Binding-site contacts:
Ligand atom C4 contacts residue ARG110 of chain 1.J at 3.5 Å.
Ligand atom N2 contacts residue ASN57 of chain 1.A at 2.8 Å (h-bond).
Ligand atom C8 contacts residue TYR54 of chain 1.J at 3.2 Å (hydrophobic).
Ligand atom C8 contacts residue SER11 of chain 1.G at 3.8 Å.
Ligand atom O6 contacts residue ASP111 of chain 1.J at 2.5 Å (salt-bridge).
Ligand atom O2 contacts residue THR115 of chain 1.J at 3.7 Å.
Ligand atom O5 contacts residue ASN57 of chain 1.A at 2.2 Å (h-bond).
Ligand atom C8 contacts residue SER52 of chain 1.J at 2.9 Å.
Ligand atom C5 contacts residue ARG110 of chain 1.J at 3.5 Å.
Ligand atom C2 contacts residue HIS94 of chain 1.K at 3.4 Å.
Ligand atom O6 contacts residue TYR54 of chain 1.J at 3.7 Å.
Ligand atom O4 contacts residue GLY112 of chain 1.J at 2.6 Å (h-bond).
Ligand atom O6 contacts residue ASN30 of chain 1.J at 2.2 Å (h-bond).
Ligand atom O6 contacts residue ARG110 of chain 1.J at 3.7 Å.
Ligand atom O3 contacts residue ARG110 of chain 1.J at 3.2 Å (salt-bridge).
Ligand atom C5 contacts residue GLY112 of chain 1.J at 3.4 Å.
Ligand atom C6 contacts residue PHE31 of chain 1.J at 3.7 Å (hydrophobic).
Ligand atom C3 contacts residue ASN57 of chain 1.A at 3.7 Å.
Ligand atom C7 contacts residue SER55 of chain 1.J at 3.6 Å.
Ligand atom O4 contacts residue SER113 of chain 1.J at 3.6 Å.
Ligand atom C5 contacts residue ASN57 of chain 1.A at 3.5 Å.
Ligand atom C7 contacts residue SER11 of chain 1.G at 3.4 Å.
Ligand atom O7 contacts residue SER11 of chain 1.G at 3.2 Å (h-bond).
Ligand atom C3 contacts residue HIS94 of chain 1.K at 3.4 Å.
Ligand atom C2 contacts residue ARG110 of chain 1.J at 3.2 Å.
Ligand atom C8 contacts residue SER55 of chain 1.J at 3.0 Å.
Ligand atom C6 contacts residue ASN30 of chain 1.J at 3.5 Å.
Ligand atom O7 contacts residue SER55 of chain 1.J at 3.4 Å (h-bond).
Ligand atom O5 contacts residue ARG110 of chain 1.J at 3.7 Å.
Ligand atom C6 contacts residue ASP111 of chain 1.J at 3.0 Å.
Ligand atom O6 contacts residue GLY112 of chain 1.J at 3.8 Å.
Ligand atom O6 contacts residue PHE31 of chain 1.J at 3.1 Å.
Ligand atom C4 contacts residue GLY112 of chain 1.J at 3.5 Å.
Ligand atom C1 contacts residue ASN57 of chain 1.A at 1.5 Å.
Ligand atom C7 contacts residue SER52 of chain 1.J at 3.7 Å.
Ligand atom C2 contacts residue ASN57 of chain 1.A at 2.4 Å.
Ligand atom C6 contacts residue GLY112 of chain 1.J at 3.4 Å.
Ligand atom C7 contacts residue TYR54 of chain 1.J at 3.7 Å (hydrophobic).
Ligand atom C3 contacts residue ARG110 of chain 1.J at 3.4 Å.
Ligand atom O3 contacts residue HIS94 of chain 1.K at 3.0 Å.

Sequence of chain 1.G:
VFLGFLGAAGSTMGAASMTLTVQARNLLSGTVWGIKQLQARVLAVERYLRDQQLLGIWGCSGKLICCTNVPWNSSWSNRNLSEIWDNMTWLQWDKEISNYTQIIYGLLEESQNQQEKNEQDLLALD

Sequence of chain 1.J:
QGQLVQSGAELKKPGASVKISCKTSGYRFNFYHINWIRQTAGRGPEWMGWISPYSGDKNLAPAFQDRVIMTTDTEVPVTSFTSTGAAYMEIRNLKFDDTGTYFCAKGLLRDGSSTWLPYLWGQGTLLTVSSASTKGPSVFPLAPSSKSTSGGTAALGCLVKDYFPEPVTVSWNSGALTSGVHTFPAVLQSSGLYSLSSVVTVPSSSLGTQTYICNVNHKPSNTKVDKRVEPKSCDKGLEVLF

Sequence of chain 1.A:
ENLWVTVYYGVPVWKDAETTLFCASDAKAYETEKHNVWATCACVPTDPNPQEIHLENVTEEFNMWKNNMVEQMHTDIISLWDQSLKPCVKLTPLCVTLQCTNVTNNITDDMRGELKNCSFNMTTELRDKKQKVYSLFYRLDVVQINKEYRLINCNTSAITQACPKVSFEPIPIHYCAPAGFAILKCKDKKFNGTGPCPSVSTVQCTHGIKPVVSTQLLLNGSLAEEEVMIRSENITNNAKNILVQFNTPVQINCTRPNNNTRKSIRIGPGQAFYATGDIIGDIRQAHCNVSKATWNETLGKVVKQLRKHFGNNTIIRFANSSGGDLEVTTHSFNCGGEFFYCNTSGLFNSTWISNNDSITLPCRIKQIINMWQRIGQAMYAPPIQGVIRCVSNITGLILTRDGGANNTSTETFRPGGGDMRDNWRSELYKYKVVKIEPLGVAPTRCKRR

The small molecule below binds the protein below.
Small molecule (SMILES): CC(=O)N[C@H]1[C@H](O[C@H]2[C@H](O)[C@@H](NC(C)=O)CO[C@@H]2CO)O[C@H](CO)[C@@H](O[C@@H]2O[C@H](CO[C@H]3O[C@H](CO)[C@@H](O)[C@H](O)[C@@H]3O)[C@@H](O)[C@H](O[C@H]3O[C@H](CO)[C@@H](O)[C@H](O)[C@@H]3O)[C@@H]2O)[C@@H]1O

Sequence of chain 1.K:
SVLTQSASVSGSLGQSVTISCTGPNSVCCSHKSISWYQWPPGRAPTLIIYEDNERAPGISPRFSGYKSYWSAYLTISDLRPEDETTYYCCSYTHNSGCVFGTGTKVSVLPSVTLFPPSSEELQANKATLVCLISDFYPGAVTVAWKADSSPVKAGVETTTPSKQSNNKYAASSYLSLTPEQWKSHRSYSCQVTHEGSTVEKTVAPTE